Binding-site contacts:
Ligand atom O03 contacts residue FMT1 of chain 1.H at 3.8 Å.
Ligand atom N09 contacts residue CYS21 of chain 1.A at 3.2 Å (h-bond).
Ligand atom C02 contacts residue ARG197 of chain 1.B at 4.0 Å.
Ligand atom C19 contacts residue GLY18 of chain 1.A at 4.2 Å.
Ligand atom O13 contacts residue ALA162 of chain 1.A at 4.1 Å.
Ligand atom C16 contacts residue VAL36 of chain 1.A at 4.0 Å (hydrophobic).
Ligand atom C01 contacts residue FMT1 of chain 1.H at 4.1 Å.
Ligand atom O13 contacts residue LYS163 of chain 1.A at 3.9 Å.
Ligand atom C02 contacts residue FMT1 of chain 1.H at 4.1 Å.
Ligand atom O18 contacts residue CYS21 of chain 1.A at 3.4 Å.
Ligand atom C19 contacts residue CYS21 of chain 1.A at 1.9 Å (hydrophobic).
Ligand atom C12 contacts residue LYS163 of chain 1.A at 4.2 Å.
Ligand atom N08 contacts residue CYS21 of chain 1.A at 3.2 Å (h-bond).
Ligand atom C16 contacts residue LYS163 of chain 1.A at 4.2 Å.
Ligand atom O18 contacts residue ALA162 of chain 1.A at 4.0 Å.
Ligand atom C01 contacts residue ARG197 of chain 1.B at 3.5 Å.
Ligand atom N08 contacts residue VAL36 of chain 1.A at 4.5 Å.
Ligand atom C04 contacts residue VAL36 of chain 1.A at 4.3 Å (hydrophobic).
Ligand atom O18 contacts residue LYS119 of chain 1.A at 4.4 Å.
Ligand atom C15 contacts residue PHE31 of chain 1.A at 3.4 Å (hydrophobic).
Ligand atom C14 contacts residue VAL25 of chain 1.A at 3.9 Å (hydrophobic).
Ligand atom C14 contacts residue ALA162 of chain 1.A at 3.8 Å (hydrophobic).
Ligand atom C15 contacts residue LYS163 of chain 1.A at 4.5 Å.
Ligand atom O13 contacts residue CYS21 of chain 1.A at 4.3 Å.
Ligand atom C14 contacts residue LYS163 of chain 1.A at 4.0 Å.
Ligand atom C10 contacts residue LYS163 of chain 1.A at 4.3 Å.
Ligand atom C05 contacts residue VAL36 of chain 1.A at 4.0 Å (hydrophobic).
Ligand atom C17 contacts residue CYS21 of chain 1.A at 2.7 Å (hydrophobic).
Ligand atom C07 contacts residue VAL36 of chain 1.A at 4.5 Å (hydrophobic).
Ligand atom C06 contacts residue ARG197 of chain 1.B at 4.4 Å.
Ligand atom C14 contacts residue PHE31 of chain 1.A at 3.5 Å (hydrophobic).
Ligand atom C15 contacts residue VAL36 of chain 1.A at 4.1 Å (hydrophobic).

A small-molecule ligand and the protein it binds are described below.
Small molecule (SMILES): CC(=O)N1NC(c2ccc(C)o2)C[C@@H]1c1ccco1

Sequence of chain 1.A:
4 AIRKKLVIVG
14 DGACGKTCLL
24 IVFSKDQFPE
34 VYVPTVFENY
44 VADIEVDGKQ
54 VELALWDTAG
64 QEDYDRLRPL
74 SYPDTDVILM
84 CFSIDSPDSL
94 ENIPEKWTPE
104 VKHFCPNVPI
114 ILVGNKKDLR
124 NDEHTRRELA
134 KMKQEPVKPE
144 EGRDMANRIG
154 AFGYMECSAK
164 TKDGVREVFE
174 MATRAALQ

Sequence of chain 1.B:
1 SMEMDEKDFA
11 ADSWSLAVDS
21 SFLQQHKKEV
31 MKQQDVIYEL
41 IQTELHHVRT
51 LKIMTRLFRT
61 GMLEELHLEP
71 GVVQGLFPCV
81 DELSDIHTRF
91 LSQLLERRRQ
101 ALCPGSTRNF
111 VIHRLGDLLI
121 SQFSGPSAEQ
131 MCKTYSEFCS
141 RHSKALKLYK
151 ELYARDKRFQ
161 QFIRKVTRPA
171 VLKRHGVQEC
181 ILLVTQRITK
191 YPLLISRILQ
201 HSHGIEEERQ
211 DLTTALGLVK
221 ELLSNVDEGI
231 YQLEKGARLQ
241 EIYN